Sequence of chain 1.A:
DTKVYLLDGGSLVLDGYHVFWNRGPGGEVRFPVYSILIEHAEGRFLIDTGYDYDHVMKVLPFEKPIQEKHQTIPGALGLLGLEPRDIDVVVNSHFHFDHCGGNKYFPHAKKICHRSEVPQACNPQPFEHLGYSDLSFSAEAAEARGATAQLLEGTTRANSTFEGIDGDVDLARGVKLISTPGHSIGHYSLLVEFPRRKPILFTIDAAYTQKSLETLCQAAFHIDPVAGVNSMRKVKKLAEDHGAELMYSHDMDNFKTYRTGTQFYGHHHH

Binding-site contacts:
Ligand atom OAC contacts residue ASP100 of chain 1.A at 3.7 Å.
Ligand atom CAK contacts residue GLY133 of chain 1.A at 4.1 Å.
Ligand atom CAA contacts residue LEU14 of chain 1.A at 4.2 Å (hydrophobic).
Ligand atom OAB contacts residue LEU132 of chain 1.A at 3.6 Å.
Ligand atom CAI contacts residue GLU65 of chain 1.A at 3.5 Å.
Ligand atom CAE contacts residue HIS98 of chain 1.A at 3.4 Å.
Ligand atom CAL contacts residue PHE99 of chain 1.A at 4.0 Å (hydrophobic).
Ligand atom CAK contacts residue PHE223 of chain 1.A at 3.5 Å (hydrophobic).
Ligand atom CAA contacts residue PHE33 of chain 1.A at 3.9 Å (hydrophobic).
Ligand atom OAB contacts residue GLY133 of chain 1.A at 3.2 Å (h-bond).
Ligand atom CAE contacts residue GLY133 of chain 1.A at 4.0 Å.
Ligand atom CAH contacts residue LEU132 of chain 1.A at 4.2 Å (hydrophobic).
Ligand atom OAG contacts residue HIS98 of chain 1.A at 4.0 Å.
Ligand atom CAE contacts residue PHE223 of chain 1.A at 3.4 Å (hydrophobic).
Ligand atom NAF contacts residue GLU65 of chain 1.A at 2.6 Å (salt-bridge).
Ligand atom CAD contacts residue PHE223 of chain 1.A at 3.5 Å (hydrophobic).
Ligand atom OAC contacts residue TYR210 of chain 1.A at 3.4 Å (h-bond).
Ligand atom NAF contacts residue PHE223 of chain 1.A at 4.0 Å.
Ligand atom NAF contacts residue PHE99 of chain 1.A at 3.3 Å.
Ligand atom CAA contacts residue GLU65 of chain 1.A at 3.5 Å.
Ligand atom CAD contacts residue LEU62 of chain 1.A at 4.3 Å (hydrophobic).
Ligand atom CAL contacts residue PHE223 of chain 1.A at 3.6 Å (hydrophobic).
Ligand atom CAI contacts residue PHE223 of chain 1.A at 4.0 Å (hydrophobic).
Ligand atom CAJ contacts residue PHE223 of chain 1.A at 3.8 Å (hydrophobic).
Ligand atom OAB contacts residue PHE223 of chain 1.A at 3.2 Å.
Ligand atom CAA contacts residue PHE99 of chain 1.A at 3.7 Å (hydrophobic).
Ligand atom CAD contacts residue PHE99 of chain 1.A at 3.5 Å (hydrophobic).
Ligand atom OAG contacts residue GLY133 of chain 1.A at 3.3 Å.
Ligand atom CAH contacts residue GLY133 of chain 1.A at 3.4 Å.
Ligand atom CAA contacts residue LEU16 of chain 1.A at 4.0 Å (hydrophobic).
Ligand atom NAF contacts residue LEU16 of chain 1.A at 4.0 Å.
Ligand atom CAJ contacts residue TYR210 of chain 1.A at 4.3 Å (hydrophobic).
Ligand atom CAD contacts residue GLU65 of chain 1.A at 3.5 Å.
Ligand atom CAA contacts residue ASP100 of chain 1.A at 4.0 Å.
Ligand atom OAC contacts residue PHE223 of chain 1.A at 4.2 Å.
Ligand atom CAK contacts residue PHE99 of chain 1.A at 3.9 Å (hydrophobic).
Ligand atom CAJ contacts residue PHE99 of chain 1.A at 3.9 Å (hydrophobic).
Ligand atom CAI contacts residue PHE99 of chain 1.A at 3.5 Å (hydrophobic).
Ligand atom CAH contacts residue PHE223 of chain 1.A at 3.3 Å (hydrophobic).
Ligand atom OAG contacts residue PHE223 of chain 1.A at 3.3 Å.

The protein below binds the small molecule below.
Small molecule (SMILES): Cc1ncc2c(c1O)COC2=O